The protein below binds the small molecule below.
Small molecule (SMILES): Cc1cn([C@H]2C[C@H](O)[C@@H](CO[P](=O)(O)O[P](=O)(O)Oc3ccccc3)O2)c(=O)[nH]c1=O

Sequence of chain 1.A:
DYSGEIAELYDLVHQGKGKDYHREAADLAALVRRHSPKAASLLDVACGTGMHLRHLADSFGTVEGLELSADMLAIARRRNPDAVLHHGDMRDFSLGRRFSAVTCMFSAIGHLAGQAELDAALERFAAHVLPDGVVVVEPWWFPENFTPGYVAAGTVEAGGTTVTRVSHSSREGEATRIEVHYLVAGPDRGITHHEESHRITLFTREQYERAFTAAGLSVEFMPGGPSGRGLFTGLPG

Binding-site contacts:
Ligand atom PA contacts residue LYS29 of chain 1.A at 3.7 Å.
Ligand atom C3' contacts residue SER181 of chain 1.A at 3.2 Å.
Ligand atom PA contacts residue SER179 of chain 1.A at 3.8 Å.
Ligand atom C5' contacts residue TYR162 of chain 1.A at 3.8 Å (hydrophobic).
Ligand atom O3' contacts residue TRP152 of chain 1.A at 3.4 Å.
Ligand atom CG contacts residue ILE190 of chain 1.A at 3.6 Å (hydrophobic).
Ligand atom CZ contacts residue HIS210 of chain 1.A at 3.3 Å.
Ligand atom C4 contacts residue THR159 of chain 1.A at 3.4 Å.
Ligand atom O4 contacts residue TRP153 of chain 1.A at 3.7 Å.
Ligand atom C4 contacts residue TRP153 of chain 1.A at 3.5 Å (hydrophobic).
Ligand atom C2 contacts residue ASN157 of chain 1.A at 3.8 Å.
Ligand atom N3 contacts residue THR159 of chain 1.A at 3.2 Å (h-bond).
Ligand atom O1B contacts residue PHE118 of chain 1.A at 3.6 Å.
Ligand atom O4 contacts residue THR159 of chain 1.A at 3.6 Å.
Ligand atom O1A contacts residue SER179 of chain 1.A at 2.8 Å (h-bond).
Ligand atom CD1 contacts residue ILE190 of chain 1.A at 3.6 Å (hydrophobic).
Ligand atom O2B contacts residue ARG177 of chain 1.A at 2.9 Å (salt-bridge).
Ligand atom CE2 contacts residue HIS210 of chain 1.A at 3.5 Å.
Ligand atom C5 contacts residue TRP153 of chain 1.A at 3.5 Å (hydrophobic).
Ligand atom N3 contacts residue ASN157 of chain 1.A at 3.0 Å (h-bond).
Ligand atom CD2 contacts residue ILE190 of chain 1.A at 3.8 Å (hydrophobic).
Ligand atom O2 contacts residue PHE158 of chain 1.A at 3.1 Å.
Ligand atom O3' contacts residue SER181 of chain 1.A at 2.7 Å (h-bond).
Ligand atom CD2 contacts residue ARG177 of chain 1.A at 3.5 Å.
Ligand atom O2 contacts residue ASN157 of chain 1.A at 3.7 Å.
Ligand atom O4' contacts residue TRP153 of chain 1.A at 2.9 Å (h-bond).
Ligand atom O2 contacts residue THR159 of chain 1.A at 3.1 Å (h-bond).
Ligand atom C2 contacts residue THR159 of chain 1.A at 3.6 Å.
Ligand atom CE1 contacts residue ILE190 of chain 1.A at 3.8 Å (hydrophobic).
Ligand atom N1 contacts residue TRP153 of chain 1.A at 3.3 Å (h-bond).
Ligand atom O2 contacts residue TRP153 of chain 1.A at 3.3 Å.
Ligand atom O1B contacts residue ARG241 of chain 1.A at 2.8 Å (salt-bridge).
Ligand atom O1A contacts residue LYS29 of chain 1.A at 3.8 Å.
Ligand atom O1A contacts residue ARG177 of chain 1.A at 2.9 Å (salt-bridge).
Ligand atom C6 contacts residue TRP153 of chain 1.A at 3.5 Å (hydrophobic).
Ligand atom C2' contacts residue TYR162 of chain 1.A at 3.6 Å (hydrophobic).
Ligand atom N3 contacts residue TRP153 of chain 1.A at 3.5 Å.
Ligand atom C2 contacts residue TRP153 of chain 1.A at 3.2 Å (hydrophobic).
Ligand atom C1' contacts residue TRP153 of chain 1.A at 3.1 Å (hydrophobic).
Ligand atom O2A contacts residue LYS29 of chain 1.A at 2.8 Å (salt-bridge).